A protein and the small-molecule ligand that binds it are described below.
Small molecule (SMILES): CCC(=O)N(c1ccc(C(C)(C)C)cc1)[C@@H](C(=O)NC)c1cccnc1

Binding-site contacts:
Ligand atom C contacts residue HIS41 of chain 2.A at 3.8 Å.
Ligand atom C12 contacts residue HIS164 of chain 2.A at 3.2 Å.
Ligand atom C13 contacts residue HIS41 of chain 2.A at 3.4 Å.
Ligand atom C15 contacts residue MET49 of chain 2.A at 3.7 Å (hydrophobic).
Ligand atom C9 contacts residue GLU166 of chain 2.A at 3.6 Å.
Ligand atom C1 contacts residue CYS145 of chain 2.A at 2.8 Å (hydrophobic).
Ligand atom C contacts residue CYS145 of chain 2.A at 1.8 Å (hydrophobic).
Ligand atom C19 contacts residue HIS41 of chain 2.A at 3.6 Å.
Ligand atom N2 contacts residue HIS163 of chain 2.A at 2.8 Å (h-bond).
Ligand atom C9 contacts residue PHE140 of chain 2.A at 3.3 Å (hydrophobic).
Ligand atom C2 contacts residue ASN142 of chain 2.A at 3.8 Å.
Ligand atom C8 contacts residue GLU166 of chain 2.A at 3.6 Å.
Ligand atom C8 contacts residue PHE140 of chain 2.A at 3.1 Å (hydrophobic).
Ligand atom C7 contacts residue HIS163 of chain 2.A at 3.6 Å.
Ligand atom O contacts residue GLY143 of chain 2.A at 3.2 Å (h-bond).
Ligand atom N contacts residue CYS145 of chain 2.A at 3.8 Å.
Ligand atom C18 contacts residue GLN189 of chain 2.A at 3.5 Å.
Ligand atom C19 contacts residue TYR54 of chain 2.A at 3.9 Å (hydrophobic).
Ligand atom C8 contacts residue LEU141 of chain 2.A at 3.7 Å (hydrophobic).
Ligand atom C12 contacts residue CYS145 of chain 2.A at 3.9 Å (hydrophobic).
Ligand atom O contacts residue ASN142 of chain 2.A at 3.0 Å (h-bond).
Ligand atom C2 contacts residue CYS145 of chain 2.A at 3.3 Å (hydrophobic).
Ligand atom C13 contacts residue HIS164 of chain 2.A at 3.6 Å.
Ligand atom C19 contacts residue ASP187 of chain 2.A at 3.5 Å.
Ligand atom N2 contacts residue SER144 of chain 2.A at 3.7 Å.
Ligand atom C20 contacts residue MET49 of chain 2.A at 3.5 Å (hydrophobic).
Ligand atom C8 contacts residue SER144 of chain 2.A at 3.9 Å.
Ligand atom C8 contacts residue HIS163 of chain 2.A at 3.7 Å.
Ligand atom C12 contacts residue HIS41 of chain 2.A at 3.5 Å.
Ligand atom C3 contacts residue ASN142 of chain 2.A at 3.5 Å.
Ligand atom C1 contacts residue HIS41 of chain 2.A at 3.7 Å.
Ligand atom O1 contacts residue MET165 of chain 2.A at 3.5 Å.
Ligand atom C9 contacts residue LEU141 of chain 2.A at 3.6 Å (hydrophobic).
Ligand atom O1 contacts residue GLU166 of chain 2.A at 2.9 Å (salt-bridge).
Ligand atom C10 contacts residue ASN142 of chain 2.A at 3.4 Å.
Ligand atom O contacts residue CYS145 of chain 2.A at 3.9 Å.
Ligand atom C6 contacts residue ASN142 of chain 2.A at 3.8 Å.
Ligand atom C20 contacts residue HIS41 of chain 2.A at 3.8 Å.
Ligand atom C18 contacts residue MET49 of chain 2.A at 3.4 Å (hydrophobic).
Ligand atom C18 contacts residue ARG188 of chain 2.A at 3.8 Å.

Sequence of chain 2.A:
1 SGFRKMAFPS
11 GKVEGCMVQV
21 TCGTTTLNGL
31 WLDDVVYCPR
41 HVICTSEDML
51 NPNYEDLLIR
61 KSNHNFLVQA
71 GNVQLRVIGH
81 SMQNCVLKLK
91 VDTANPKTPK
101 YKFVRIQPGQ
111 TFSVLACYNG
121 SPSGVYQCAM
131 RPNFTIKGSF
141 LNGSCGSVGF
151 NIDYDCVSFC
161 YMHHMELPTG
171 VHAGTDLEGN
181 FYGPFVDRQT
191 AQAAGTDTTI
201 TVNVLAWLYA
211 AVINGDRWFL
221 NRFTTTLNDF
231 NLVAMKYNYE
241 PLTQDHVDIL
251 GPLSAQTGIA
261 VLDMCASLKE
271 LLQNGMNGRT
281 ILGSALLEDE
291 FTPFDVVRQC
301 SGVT

Sequence of chain 1.A:
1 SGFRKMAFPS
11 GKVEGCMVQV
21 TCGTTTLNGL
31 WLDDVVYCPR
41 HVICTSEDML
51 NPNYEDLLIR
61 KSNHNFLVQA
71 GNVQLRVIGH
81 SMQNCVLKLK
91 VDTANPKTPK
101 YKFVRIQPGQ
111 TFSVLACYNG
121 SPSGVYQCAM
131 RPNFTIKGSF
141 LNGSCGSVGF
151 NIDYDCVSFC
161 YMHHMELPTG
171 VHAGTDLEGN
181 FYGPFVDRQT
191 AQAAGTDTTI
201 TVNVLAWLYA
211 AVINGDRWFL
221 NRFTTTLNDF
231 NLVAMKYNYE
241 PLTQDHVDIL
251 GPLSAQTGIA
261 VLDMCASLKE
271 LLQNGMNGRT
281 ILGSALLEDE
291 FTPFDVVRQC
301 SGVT